Binding-site contacts:
Ligand atom OH contacts residue ASP36 of chain 1.B at 2.5 Å (salt-bridge).
Ligand atom CD2 contacts residue GLY218 of chain 1.B at 3.3 Å.
Ligand atom N contacts residue SER81 of chain 1.B at 2.6 Å (h-bond).
Ligand atom OH contacts residue ASP216 of chain 1.B at 2.6 Å (salt-bridge).
Ligand atom CB contacts residue GLY218 of chain 1.B at 3.6 Å.
Ligand atom CD1 contacts residue TYR79 of chain 1.B at 3.6 Å (hydrophobic).
Ligand atom O contacts residue TYR194 of chain 1.B at 2.5 Å (h-bond).
Ligand atom C contacts residue SER81 of chain 1.B at 3.4 Å.
Ligand atom O contacts residue SER81 of chain 1.B at 3.1 Å (h-bond).
Ligand atom CG1 contacts residue ILE292 of chain 1.B at 3.5 Å (hydrophobic).
Ligand atom O contacts residue VAL80 of chain 1.B at 2.8 Å (h-bond).
Ligand atom N contacts residue ASN78 of chain 1.B at 2.7 Å (h-bond).
Ligand atom O contacts residue SER81 of chain 1.B at 3.5 Å (h-bond).
Ligand atom O contacts residue SER220 of chain 1.B at 3.1 Å (h-bond).
Ligand atom O contacts residue THR219 of chain 1.B at 3.3 Å.
Ligand atom CA contacts residue ASN78 of chain 1.B at 3.2 Å.
Ligand atom CH contacts residue ASP36 of chain 1.B at 3.0 Å.
Ligand atom C contacts residue TYR194 of chain 1.B at 3.6 Å (hydrophobic).
Ligand atom CB contacts residue ASP36 of chain 1.B at 3.4 Å.
Ligand atom N contacts residue SER220 of chain 1.B at 3.0 Å (h-bond).
Ligand atom O contacts residue VAL80 of chain 1.B at 3.5 Å (h-bond).
Ligand atom CB contacts residue GLY38 of chain 1.B at 3.6 Å.
Ligand atom CB contacts residue ASN78 of chain 1.B at 3.7 Å.
Ligand atom C contacts residue ASN78 of chain 1.B at 3.5 Å.
Ligand atom N contacts residue GLY218 of chain 1.B at 3.5 Å (h-bond).
Ligand atom CA contacts residue SER81 of chain 1.B at 3.2 Å.
Ligand atom CA contacts residue ASN78 of chain 1.B at 3.7 Å.
Ligand atom CA contacts residue TYR79 of chain 1.B at 3.6 Å (hydrophobic).
Ligand atom OH contacts residue ASN78 of chain 1.B at 3.4 Å.
Ligand atom CG1 contacts residue VAL80 of chain 1.B at 3.6 Å (hydrophobic).
Ligand atom CA contacts residue THR219 of chain 1.B at 3.7 Å.
Ligand atom CA contacts residue SER220 of chain 1.B at 3.5 Å.
Ligand atom CM contacts residue ASP216 of chain 1.B at 3.6 Å.
Ligand atom O contacts residue LEU133 of chain 1.B at 3.7 Å.
Ligand atom CG2 contacts residue SER220 of chain 1.B at 3.5 Å.
Ligand atom N contacts residue TYR79 of chain 1.B at 3.6 Å.
Ligand atom O contacts residue TYR194 of chain 1.B at 3.5 Å (h-bond).
Ligand atom CH contacts residue ASP216 of chain 1.B at 3.6 Å.
Ligand atom O contacts residue TYR79 of chain 1.B at 3.2 Å.
Ligand atom N contacts residue GLY38 of chain 1.B at 3.1 Å (h-bond).

The small molecule below binds the protein below.
Small molecule (SMILES): CC(C)CC(=O)N[C@H](C(=O)N[C@H](C(=O)N[C@@H](CC(C)C)[C@@H](O)CC(=O)N[C@@H](C)C(=O)N[C@@H](CC(C)C)[C@@H](O)CC(=O)O)C(C)C)C(C)C

Sequence of chain 1.B:
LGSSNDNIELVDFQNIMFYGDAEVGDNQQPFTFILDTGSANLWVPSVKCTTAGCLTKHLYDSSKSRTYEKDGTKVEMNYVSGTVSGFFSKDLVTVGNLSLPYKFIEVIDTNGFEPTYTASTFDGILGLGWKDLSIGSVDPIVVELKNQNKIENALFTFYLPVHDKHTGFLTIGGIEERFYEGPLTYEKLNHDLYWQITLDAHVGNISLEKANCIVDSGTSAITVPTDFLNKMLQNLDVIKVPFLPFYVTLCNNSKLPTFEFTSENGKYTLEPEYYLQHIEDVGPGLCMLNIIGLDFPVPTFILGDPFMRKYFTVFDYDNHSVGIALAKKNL